Binding-site contacts:
Ligand atom C contacts residue LYS272 of chain 2.A at 3.6 Å.
Ligand atom O3P contacts residue TRP97 of chain 3.A at 3.5 Å (h-bond).
Ligand atom O2P contacts residue MET70 of chain 2.A at 3.7 Å.
Ligand atom O2 contacts residue GLN171 of chain 2.A at 3.7 Å.
Ligand atom CD contacts residue VAL208 of chain 2.A at 3.7 Å (hydrophobic).
Ligand atom CD contacts residue CYS314 of chain 2.A at 3.7 Å (hydrophobic).
Ligand atom O contacts residue ASN205 of chain 2.A at 3.5 Å.
Ligand atom O2P contacts residue ARG132 of chain 2.A at 3.4 Å (salt-bridge).
Ligand atom OXT contacts residue LYS272 of chain 2.A at 2.7 Å (salt-bridge).
Ligand atom O3P contacts residue MET70 of chain 2.A at 2.9 Å (h-bond).
Ligand atom C3 contacts residue LEU315 of chain 2.A at 3.4 Å (hydrophobic).
Ligand atom O2 contacts residue ARG342 of chain 2.A at 3.1 Å (salt-bridge).
Ligand atom O2P contacts residue SER69 of chain 2.A at 2.7 Å (h-bond).
Ligand atom CD contacts residue HIS168 of chain 2.A at 3.5 Å.
Ligand atom O2 contacts residue THR72 of chain 2.A at 3.3 Å (h-bond).
Ligand atom C1 contacts residue TRP97 of chain 3.A at 3.6 Å (hydrophobic).
Ligand atom CG contacts residue GLU164 of chain 2.A at 2.7 Å.
Ligand atom P contacts residue SER69 of chain 2.A at 3.8 Å.
Ligand atom O1 contacts residue TRP97 of chain 3.A at 3.5 Å.
Ligand atom O2 contacts residue HIS168 of chain 2.A at 2.8 Å (h-bond).
Ligand atom C4 contacts residue LEU315 of chain 2.A at 3.3 Å (hydrophobic).
Ligand atom O2 contacts residue ARG132 of chain 2.A at 3.1 Å (salt-bridge).
Ligand atom C2 contacts residue GLU112 of chain 3.A at 3.5 Å.
Ligand atom C4 contacts residue ARG71 of chain 2.A at 3.2 Å.
Ligand atom O2P contacts residue THR72 of chain 2.A at 2.6 Å (h-bond).
Ligand atom CD contacts residue GLU164 of chain 2.A at 3.5 Å.
Ligand atom O1P contacts residue ARG132 of chain 2.A at 2.4 Å (salt-bridge).
Ligand atom O3P contacts residue ARG71 of chain 2.A at 2.8 Å (salt-bridge).
Ligand atom P contacts residue TRP97 of chain 3.A at 3.7 Å.
Ligand atom P contacts residue ARG71 of chain 2.A at 3.7 Å.
Ligand atom O2P contacts residue ARG71 of chain 2.A at 3.5 Å (salt-bridge).
Ligand atom C3 contacts residue HIS168 of chain 2.A at 3.8 Å.
Ligand atom N2 contacts residue LEU315 of chain 2.A at 2.7 Å (h-bond).
Ligand atom CD contacts residue LEU315 of chain 2.A at 3.6 Å (hydrophobic).
Ligand atom C contacts residue GLU164 of chain 2.A at 3.7 Å.
Ligand atom O1P contacts residue SER69 of chain 2.A at 3.8 Å.
Ligand atom O1P contacts residue TRP97 of chain 3.A at 2.8 Å (h-bond).
Ligand atom P contacts residue ARG132 of chain 2.A at 3.4 Å.
Ligand atom O contacts residue GLU164 of chain 2.A at 2.5 Å (salt-bridge).
Ligand atom P contacts residue MET70 of chain 2.A at 3.7 Å.

Sequence of chain 3.A:
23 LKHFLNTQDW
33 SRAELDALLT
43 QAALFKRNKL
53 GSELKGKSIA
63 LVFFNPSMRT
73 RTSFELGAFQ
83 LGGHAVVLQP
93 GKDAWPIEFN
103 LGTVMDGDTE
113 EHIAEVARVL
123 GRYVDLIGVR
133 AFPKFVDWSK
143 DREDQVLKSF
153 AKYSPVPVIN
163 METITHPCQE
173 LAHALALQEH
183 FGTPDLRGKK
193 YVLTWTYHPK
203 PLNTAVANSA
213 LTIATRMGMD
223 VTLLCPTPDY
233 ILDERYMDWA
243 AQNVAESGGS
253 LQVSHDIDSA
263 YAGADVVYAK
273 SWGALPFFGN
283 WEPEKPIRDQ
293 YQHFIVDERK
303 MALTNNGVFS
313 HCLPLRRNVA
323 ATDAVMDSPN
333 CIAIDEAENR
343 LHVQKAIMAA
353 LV

Sequence of chain 2.A:
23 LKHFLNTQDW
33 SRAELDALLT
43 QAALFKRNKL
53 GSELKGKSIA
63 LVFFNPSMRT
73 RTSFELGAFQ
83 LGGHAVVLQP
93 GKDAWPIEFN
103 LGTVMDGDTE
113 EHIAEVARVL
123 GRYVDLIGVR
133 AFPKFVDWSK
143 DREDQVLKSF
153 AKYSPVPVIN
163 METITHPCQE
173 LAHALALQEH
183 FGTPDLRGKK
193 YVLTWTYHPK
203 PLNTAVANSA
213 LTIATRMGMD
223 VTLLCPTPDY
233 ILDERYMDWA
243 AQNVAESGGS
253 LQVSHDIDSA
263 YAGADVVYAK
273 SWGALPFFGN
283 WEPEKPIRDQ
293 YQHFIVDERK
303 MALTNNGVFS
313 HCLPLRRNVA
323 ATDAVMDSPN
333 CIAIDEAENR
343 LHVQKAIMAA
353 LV

This small molecule binds to this protein.
Small molecule (SMILES): CC(=O)N[C@@H](CCCNC(=O)CP(=O)(O)O)C(=O)O